A protein and the small-molecule ligand that binds it are described below.
Small molecule (SMILES): CCC1=C(C)/C(=C/C2=N/C(=C\c3[nH]c(/C=C4\NC(=O)C(C)=C4CC)c(C)c3CCC(=O)O)C(CCC(=O)O)=C2C)NC1=O

Sequence of chain 1.C:
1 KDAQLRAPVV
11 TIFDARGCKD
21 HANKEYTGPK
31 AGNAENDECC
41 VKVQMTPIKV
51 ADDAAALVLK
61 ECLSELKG

Sequence of chain 1.D:
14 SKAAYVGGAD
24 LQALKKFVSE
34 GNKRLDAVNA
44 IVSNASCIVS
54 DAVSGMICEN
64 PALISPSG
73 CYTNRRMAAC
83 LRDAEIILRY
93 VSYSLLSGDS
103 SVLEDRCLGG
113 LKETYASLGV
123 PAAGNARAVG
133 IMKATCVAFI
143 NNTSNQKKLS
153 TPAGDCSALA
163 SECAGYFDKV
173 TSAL

Binding-site contacts:
Ligand atom CMB contacts residue ILE67 of chain 1.B at 3.6 Å (hydrophobic).
Ligand atom O1C contacts residue TYR18 of chain 1.D at 3.0 Å (h-bond).
Ligand atom CAD contacts residue ASN23 of chain 1.C at 3.6 Å.
Ligand atom CBB contacts residue ILE67 of chain 1.B at 3.4 Å (hydrophobic).
Ligand atom NC contacts residue HIS21 of chain 1.C at 3.2 Å (h-bond).
Ligand atom OD contacts residue ASN23 of chain 1.C at 3.3 Å.
Ligand atom OD contacts residue GLU25 of chain 1.C at 3.0 Å (salt-bridge).
Ligand atom C3D contacts residue ASN23 of chain 1.C at 3.4 Å.
Ligand atom O1C contacts residue LYS42 of chain 1.C at 2.9 Å (salt-bridge).
Ligand atom CBD contacts residue CYS39 of chain 1.C at 3.3 Å (hydrophobic).
Ligand atom CAA contacts residue CYS18 of chain 1.C at 1.9 Å (hydrophobic).
Ligand atom CBA contacts residue CYS18 of chain 1.C at 2.9 Å (hydrophobic).
Ligand atom C2C contacts residue PHE13 of chain 1.C at 3.5 Å (hydrophobic).
Ligand atom O1B contacts residue HIS21 of chain 1.C at 3.3 Å.
Ligand atom CAD contacts residue ASP37 of chain 1.C at 3.4 Å.
Ligand atom CMD contacts residue GLU38 of chain 1.C at 3.3 Å.
Ligand atom CMB contacts residue PRO64 of chain 1.B at 3.5 Å (hydrophobic).
Ligand atom O2B contacts residue HIS21 of chain 1.C at 2.7 Å (h-bond).
Ligand atom CMD contacts residue CYS39 of chain 1.C at 3.5 Å (hydrophobic).
Ligand atom CGB contacts residue HIS21 of chain 1.C at 3.3 Å.
Ligand atom OD contacts residue LYS24 of chain 1.C at 3.4 Å (salt-bridge).
Ligand atom CAA contacts residue MET76 of chain 1.A at 3.4 Å (hydrophobic).
Ligand atom CHA contacts residue CYS18 of chain 1.C at 3.3 Å (hydrophobic).
Ligand atom C3A contacts residue CYS18 of chain 1.C at 2.6 Å (hydrophobic).
Ligand atom C4D contacts residue GLU25 of chain 1.C at 3.5 Å.
Ligand atom C1D contacts residue ASN23 of chain 1.C at 3.3 Å.
Ligand atom NB contacts residue HIS21 of chain 1.C at 3.5 Å.
Ligand atom C1C contacts residue HIS21 of chain 1.C at 3.4 Å.
Ligand atom CHB contacts residue HIS21 of chain 1.C at 3.5 Å.
Ligand atom C2D contacts residue ASN23 of chain 1.C at 3.2 Å.
Ligand atom CAC contacts residue PHE13 of chain 1.C at 3.5 Å (hydrophobic).
Ligand atom C4C contacts residue HIS21 of chain 1.C at 3.5 Å.
Ligand atom ND contacts residue GLU25 of chain 1.C at 2.9 Å (salt-bridge).
Ligand atom OA contacts residue ALA65 of chain 1.B at 3.2 Å.
Ligand atom OA contacts residue SER68 of chain 1.B at 3.5 Å.
Ligand atom C4B contacts residue HIS21 of chain 1.C at 3.5 Å.
Ligand atom OD contacts residue TYR26 of chain 1.C at 2.8 Å (h-bond).
Ligand atom C4A contacts residue CYS18 of chain 1.C at 3.2 Å (hydrophobic).
Ligand atom CMA contacts residue LYS78 of chain 1.A at 3.5 Å.
Ligand atom C1C contacts residue PHE13 of chain 1.C at 3.5 Å (hydrophobic).

Sequence of chain 1.A:
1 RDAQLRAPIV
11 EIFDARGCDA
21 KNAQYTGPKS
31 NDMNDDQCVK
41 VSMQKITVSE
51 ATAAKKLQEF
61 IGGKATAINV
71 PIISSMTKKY

Sequence of chain 1.B:
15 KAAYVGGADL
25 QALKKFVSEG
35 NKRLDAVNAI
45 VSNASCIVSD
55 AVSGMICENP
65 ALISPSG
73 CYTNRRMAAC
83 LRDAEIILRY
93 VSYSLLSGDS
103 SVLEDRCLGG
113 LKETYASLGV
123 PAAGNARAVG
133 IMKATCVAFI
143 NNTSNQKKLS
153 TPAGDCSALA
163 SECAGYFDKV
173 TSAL